The small molecule below binds the protein below.
Small molecule (SMILES): O=c1[nH]cnc2c1ncn2CCN(CCO/C=C/P(=O)(O)O)CCP(=O)(O)O

Sequence of chain 1.A:
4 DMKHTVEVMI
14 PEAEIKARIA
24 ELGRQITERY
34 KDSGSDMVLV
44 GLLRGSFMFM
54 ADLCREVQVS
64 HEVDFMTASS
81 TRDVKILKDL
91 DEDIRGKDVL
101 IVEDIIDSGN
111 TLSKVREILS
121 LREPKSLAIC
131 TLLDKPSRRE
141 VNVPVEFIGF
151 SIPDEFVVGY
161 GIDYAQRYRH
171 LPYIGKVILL

Binding-site contacts:
Ligand atom C5 contacts residue LYS135 of chain 1.A at 3.8 Å.
Ligand atom OAB contacts residue ARG169 of chain 1.A at 2.9 Å (salt-bridge).
Ligand atom C6 contacts residue LYS135 of chain 1.A at 3.5 Å.
Ligand atom N1 contacts residue VAL157 of chain 1.A at 3.0 Å (h-bond).
Ligand atom OAU contacts residue ASP104 of chain 1.A at 4.0 Å.
Ligand atom C2 contacts residue VAL157 of chain 1.A at 3.6 Å (hydrophobic).
Ligand atom CAL contacts residue MG1 of chain 1.D at 3.7 Å.
Ligand atom CAP contacts residue MG1 of chain 1.D at 3.8 Å.
Ligand atom N7 contacts residue LYS135 of chain 1.A at 3.5 Å (salt-bridge).
Ligand atom OAU contacts residue MG1 of chain 1.D at 2.2 Å.
Ligand atom C5 contacts residue ILE105 of chain 1.A at 4.0 Å (hydrophobic).
Ligand atom N1 contacts residue PHE156 of chain 1.A at 3.7 Å.
Ligand atom PBB contacts residue THR111 of chain 1.A at 3.5 Å.
Ligand atom C2 contacts residue ASP163 of chain 1.A at 4.0 Å.
Ligand atom O6 contacts residue PHE156 of chain 1.A at 3.9 Å.
Ligand atom N7 contacts residue ASP107 of chain 1.A at 3.5 Å (salt-bridge).
Ligand atom CAP contacts residue GLY48 of chain 1.A at 3.5 Å.
Ligand atom N7 contacts residue ILE105 of chain 1.A at 3.7 Å.
Ligand atom OAU contacts residue GLU103 of chain 1.A at 3.9 Å.
Ligand atom OAD contacts residue LEU46 of chain 1.A at 3.7 Å.
Ligand atom OAC contacts residue SER108 of chain 1.A at 2.4 Å (h-bond).
Ligand atom O6 contacts residue VAL157 of chain 1.A at 3.6 Å (h-bond).
Ligand atom OAG contacts residue THR111 of chain 1.A at 2.8 Å (h-bond).
Ligand atom CAK contacts residue MG1 of chain 1.D at 3.2 Å.
Ligand atom PBB contacts residue GLY109 of chain 1.A at 3.9 Å.
Ligand atom OAF contacts residue SER108 of chain 1.A at 2.9 Å (h-bond).
Ligand atom OAB contacts residue ASP163 of chain 1.A at 3.7 Å.
Ligand atom PBB contacts residue ASP107 of chain 1.A at 4.0 Å.
Ligand atom OAF contacts residue ASN110 of chain 1.A at 3.5 Å (h-bond).
Ligand atom OAD contacts residue ARG47 of chain 1.A at 3.2 Å (salt-bridge).
Ligand atom CAJ contacts residue MG1 of chain 1.D at 3.1 Å.
Ligand atom OAC contacts residue GLY109 of chain 1.A at 2.8 Å (h-bond).
Ligand atom CAQ contacts residue ASP107 of chain 1.A at 3.8 Å.
Ligand atom C2 contacts residue ILE162 of chain 1.A at 3.5 Å (hydrophobic).
Ligand atom OAC contacts residue ASP107 of chain 1.A at 3.1 Å.
Ligand atom O6 contacts residue LYS135 of chain 1.A at 2.4 Å (salt-bridge).
Ligand atom PBB contacts residue SER108 of chain 1.A at 3.4 Å.
Ligand atom OAF contacts residue THR111 of chain 1.A at 3.1 Å (h-bond).
Ligand atom C8 contacts residue ASP107 of chain 1.A at 3.0 Å.
Ligand atom O6 contacts residue GLU155 of chain 1.A at 3.0 Å (salt-bridge).